Binding-site contacts:
Ligand atom C24 contacts residue TYR740 of chain 1.C at 3.6 Å (hydrophobic).
Ligand atom C04 contacts residue LEU847 of chain 1.C at 3.7 Å (hydrophobic).
Ligand atom F01 contacts residue ILE840 of chain 1.C at 3.3 Å.
Ligand atom F32 contacts residue PHE733 of chain 1.C at 3.2 Å.
Ligand atom N20 contacts residue ARG1002 of chain 1.C at 3.9 Å.
Ligand atom C26 contacts residue ILE801 of chain 1.C at 4.0 Å (hydrophobic).
Ligand atom F13 contacts residue ASN794 of chain 1.C at 3.1 Å.
Ligand atom C31 contacts residue TYR999 of chain 1.C at 3.8 Å (hydrophobic).
Ligand atom C12 contacts residue ARG836 of chain 1.C at 3.3 Å.
Ligand atom C28 contacts residue ARG1002 of chain 1.C at 3.9 Å.
Ligand atom C23 contacts residue ARG836 of chain 1.C at 3.7 Å.
Ligand atom C16 contacts residue ARG836 of chain 1.C at 3.7 Å.
Ligand atom C26 contacts residue ASP797 of chain 1.C at 3.7 Å.
Ligand atom C28 contacts residue ASP797 of chain 1.C at 3.7 Å.
Ligand atom F01 contacts residue SER844 of chain 1.C at 2.9 Å.
Ligand atom F13 contacts residue ARG836 of chain 1.C at 3.5 Å.
Ligand atom C12 contacts residue ASN794 of chain 1.C at 4.0 Å.
Ligand atom O21 contacts residue ARG1002 of chain 1.C at 4.0 Å.
Ligand atom F33 contacts residue VAL843 of chain 1.C at 3.3 Å.
Ligand atom F32 contacts residue ILE840 of chain 1.C at 3.4 Å.
Ligand atom O21 contacts residue LEU773 of chain 1.C at 3.4 Å.
Ligand atom F14 contacts residue ASN794 of chain 1.C at 3.6 Å.
Ligand atom C06 contacts residue TYR999 of chain 1.C at 3.9 Å (hydrophobic).
Ligand atom C08 contacts residue PHE733 of chain 1.C at 4.0 Å (hydrophobic).
Ligand atom C27 contacts residue ASP797 of chain 1.C at 3.6 Å.
Ligand atom C02 contacts residue ILE840 of chain 1.C at 4.0 Å (hydrophobic).
Ligand atom C07 contacts residue TYR999 of chain 1.C at 3.5 Å (hydrophobic).
Ligand atom C11 contacts residue ARG836 of chain 1.C at 3.9 Å.
Ligand atom N17 contacts residue ARG836 of chain 1.C at 3.1 Å (salt-bridge).
Ligand atom C26 contacts residue LEU773 of chain 1.C at 3.7 Å (hydrophobic).
Ligand atom N29 contacts residue ILE840 of chain 1.C at 3.9 Å.
Ligand atom C03 contacts residue PHE733 of chain 1.C at 4.0 Å (hydrophobic).
Ligand atom C05 contacts residue LEU847 of chain 1.C at 3.6 Å (hydrophobic).
Ligand atom F01 contacts residue VAL843 of chain 1.C at 3.3 Å.
Ligand atom F14 contacts residue ARG836 of chain 1.C at 2.3 Å.
Ligand atom C24 contacts residue LEU773 of chain 1.C at 3.7 Å (hydrophobic).
Ligand atom C02 contacts residue VAL843 of chain 1.C at 3.9 Å (hydrophobic).
Ligand atom C22 contacts residue LEU773 of chain 1.C at 3.9 Å (hydrophobic).
Ligand atom C25 contacts residue ASP797 of chain 1.C at 3.7 Å.
Ligand atom C31 contacts residue PHE733 of chain 1.C at 3.5 Å (hydrophobic).

Sequence of chain 1.C:
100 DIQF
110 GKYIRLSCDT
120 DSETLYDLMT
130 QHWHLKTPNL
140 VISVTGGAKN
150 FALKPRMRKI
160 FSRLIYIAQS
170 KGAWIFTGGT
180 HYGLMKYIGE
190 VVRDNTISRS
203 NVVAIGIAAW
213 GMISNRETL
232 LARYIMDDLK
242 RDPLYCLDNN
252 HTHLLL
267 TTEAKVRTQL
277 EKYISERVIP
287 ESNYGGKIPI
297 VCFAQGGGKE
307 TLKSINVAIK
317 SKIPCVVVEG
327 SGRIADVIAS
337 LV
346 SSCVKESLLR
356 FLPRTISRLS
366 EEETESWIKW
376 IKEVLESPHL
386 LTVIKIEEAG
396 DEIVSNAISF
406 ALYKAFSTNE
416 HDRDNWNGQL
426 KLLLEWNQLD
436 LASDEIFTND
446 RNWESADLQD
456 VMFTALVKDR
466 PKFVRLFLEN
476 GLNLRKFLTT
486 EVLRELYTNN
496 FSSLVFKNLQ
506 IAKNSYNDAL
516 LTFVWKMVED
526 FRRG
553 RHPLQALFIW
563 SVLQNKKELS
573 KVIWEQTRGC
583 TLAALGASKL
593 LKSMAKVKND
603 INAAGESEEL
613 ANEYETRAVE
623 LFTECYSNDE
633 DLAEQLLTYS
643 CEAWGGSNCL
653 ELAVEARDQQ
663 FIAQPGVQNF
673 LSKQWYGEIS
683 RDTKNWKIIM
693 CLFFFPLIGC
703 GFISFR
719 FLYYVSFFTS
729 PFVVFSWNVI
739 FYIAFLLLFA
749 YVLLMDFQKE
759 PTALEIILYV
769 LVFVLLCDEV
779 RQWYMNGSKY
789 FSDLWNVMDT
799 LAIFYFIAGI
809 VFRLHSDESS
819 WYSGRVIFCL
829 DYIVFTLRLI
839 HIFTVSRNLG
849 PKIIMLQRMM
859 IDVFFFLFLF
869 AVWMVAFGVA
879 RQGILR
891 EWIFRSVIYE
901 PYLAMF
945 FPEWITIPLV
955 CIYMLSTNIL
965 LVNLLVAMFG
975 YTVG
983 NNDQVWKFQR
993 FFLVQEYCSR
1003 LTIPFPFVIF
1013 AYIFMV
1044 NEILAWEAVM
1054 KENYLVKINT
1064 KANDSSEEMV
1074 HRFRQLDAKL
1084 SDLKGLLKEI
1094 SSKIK

A protein and the small-molecule ligand that binds it are described below.
Small molecule (SMILES): FC(F)(F)c1ccccc1-c1cc(C(F)(F)F)c2[nH]c(C3=NOC4(CCCCC4)C3)nc2c1